Sequence of chain 2.A:
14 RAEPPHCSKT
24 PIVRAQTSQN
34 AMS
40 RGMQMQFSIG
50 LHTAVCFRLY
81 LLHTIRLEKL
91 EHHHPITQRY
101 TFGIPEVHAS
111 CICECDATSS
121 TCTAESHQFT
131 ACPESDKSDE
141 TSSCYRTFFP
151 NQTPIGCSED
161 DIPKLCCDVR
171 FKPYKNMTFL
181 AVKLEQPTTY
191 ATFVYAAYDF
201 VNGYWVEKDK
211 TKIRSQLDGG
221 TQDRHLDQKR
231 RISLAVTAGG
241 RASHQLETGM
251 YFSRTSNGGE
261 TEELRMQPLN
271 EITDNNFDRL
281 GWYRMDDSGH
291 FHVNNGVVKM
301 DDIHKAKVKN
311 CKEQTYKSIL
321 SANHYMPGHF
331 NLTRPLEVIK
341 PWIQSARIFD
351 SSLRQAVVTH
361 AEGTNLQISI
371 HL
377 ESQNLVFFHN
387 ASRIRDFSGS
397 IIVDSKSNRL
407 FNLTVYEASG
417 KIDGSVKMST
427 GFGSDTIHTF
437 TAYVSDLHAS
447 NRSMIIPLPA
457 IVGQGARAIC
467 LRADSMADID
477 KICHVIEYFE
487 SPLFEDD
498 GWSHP

Binding-site contacts:
Ligand atom N2 contacts residue LEU443 of chain 1.A at 4.0 Å.
Ligand atom C8 contacts residue TRP205 of chain 1.A at 4.3 Å (hydrophobic).
Ligand atom O3 contacts residue TRP205 of chain 1.A at 4.2 Å.
Ligand atom C7 contacts residue LEU443 of chain 1.A at 4.3 Å (hydrophobic).
Ligand atom C8 contacts residue LEU443 of chain 1.A at 3.9 Å (hydrophobic).
Ligand atom O5 contacts residue TRP205 of chain 1.A at 3.5 Å.
Ligand atom O6 contacts residue ARG57 of chain 1.A at 2.8 Å (salt-bridge).
Ligand atom O5 contacts residue CYS20 of chain 1.A at 4.4 Å.
Ligand atom O6 contacts residue ALA34 of chain 2.A at 4.0 Å.
Ligand atom C2 contacts residue ASN386 of chain 1.A at 2.4 Å.
Ligand atom N2 contacts residue PHE200 of chain 1.A at 4.3 Å.
Ligand atom C7 contacts residue ASN386 of chain 1.A at 3.5 Å.
Ligand atom C6 contacts residue PHE384 of chain 1.A at 3.9 Å (hydrophobic).
Ligand atom N2 contacts residue TRP205 of chain 1.A at 3.6 Å.
Ligand atom O6 contacts residue PHE384 of chain 1.A at 3.6 Å.
Ligand atom O6 contacts residue HIS385 of chain 1.A at 4.1 Å.
Ligand atom O7 contacts residue ASN386 of chain 1.A at 3.5 Å (h-bond).
Ligand atom C5 contacts residue ASN386 of chain 1.A at 3.6 Å.
Ligand atom C1 contacts residue TRP205 of chain 1.A at 3.6 Å (hydrophobic).
Ligand atom C6 contacts residue ARG57 of chain 1.A at 3.7 Å.
Ligand atom C3 contacts residue TRP205 of chain 1.A at 3.9 Å (hydrophobic).
Ligand atom C8 contacts residue PHE200 of chain 1.A at 3.5 Å (hydrophobic).
Ligand atom C4 contacts residue ARG57 of chain 1.A at 4.5 Å.
Ligand atom C5 contacts residue ARG57 of chain 1.A at 3.4 Å.
Ligand atom O4 contacts residue ALA34 of chain 2.A at 4.5 Å.
Ligand atom C7 contacts residue PHE200 of chain 1.A at 4.4 Å (hydrophobic).
Ligand atom C4 contacts residue ASN386 of chain 1.A at 4.0 Å.
Ligand atom O5 contacts residue ASN386 of chain 1.A at 2.3 Å (h-bond).
Ligand atom N2 contacts residue ASN386 of chain 1.A at 3.1 Å (h-bond).
Ligand atom C2 contacts residue TRP205 of chain 1.A at 4.2 Å (hydrophobic).
Ligand atom O5 contacts residue HIS385 of chain 1.A at 4.3 Å.
Ligand atom C3 contacts residue ASN386 of chain 1.A at 3.8 Å.
Ligand atom C1 contacts residue ASN386 of chain 1.A at 1.4 Å.
Ligand atom C1 contacts residue ARG57 of chain 1.A at 4.4 Å.
Ligand atom O5 contacts residue ARG57 of chain 1.A at 3.2 Å (salt-bridge).

A protein and the small-molecule ligand that binds it are described below.
Small molecule (SMILES): CC(=O)N[C@H]1[C@H](O[C@H]2[C@H](O)[C@@H](NC(C)=O)CO[C@@H]2CO)O[C@H](CO)[C@@H](O)[C@@H]1O

Sequence of chain 1.A:
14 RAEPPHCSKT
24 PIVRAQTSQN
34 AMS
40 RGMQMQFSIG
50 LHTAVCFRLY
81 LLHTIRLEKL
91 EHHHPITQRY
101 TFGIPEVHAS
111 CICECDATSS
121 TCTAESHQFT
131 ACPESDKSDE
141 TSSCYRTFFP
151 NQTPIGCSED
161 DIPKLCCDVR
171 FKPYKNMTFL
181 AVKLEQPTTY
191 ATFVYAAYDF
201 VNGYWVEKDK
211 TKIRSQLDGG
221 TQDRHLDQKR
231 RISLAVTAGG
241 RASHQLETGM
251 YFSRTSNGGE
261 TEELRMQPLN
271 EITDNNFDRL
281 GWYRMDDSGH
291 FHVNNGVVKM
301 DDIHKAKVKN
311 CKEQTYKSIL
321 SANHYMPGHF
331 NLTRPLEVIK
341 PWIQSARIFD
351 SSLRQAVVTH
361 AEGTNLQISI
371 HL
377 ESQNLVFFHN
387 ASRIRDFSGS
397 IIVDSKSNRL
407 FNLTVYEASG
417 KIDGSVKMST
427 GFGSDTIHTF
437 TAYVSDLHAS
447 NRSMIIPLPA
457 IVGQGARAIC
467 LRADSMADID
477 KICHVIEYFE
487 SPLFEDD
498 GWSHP